Sequence of chain 1.B:
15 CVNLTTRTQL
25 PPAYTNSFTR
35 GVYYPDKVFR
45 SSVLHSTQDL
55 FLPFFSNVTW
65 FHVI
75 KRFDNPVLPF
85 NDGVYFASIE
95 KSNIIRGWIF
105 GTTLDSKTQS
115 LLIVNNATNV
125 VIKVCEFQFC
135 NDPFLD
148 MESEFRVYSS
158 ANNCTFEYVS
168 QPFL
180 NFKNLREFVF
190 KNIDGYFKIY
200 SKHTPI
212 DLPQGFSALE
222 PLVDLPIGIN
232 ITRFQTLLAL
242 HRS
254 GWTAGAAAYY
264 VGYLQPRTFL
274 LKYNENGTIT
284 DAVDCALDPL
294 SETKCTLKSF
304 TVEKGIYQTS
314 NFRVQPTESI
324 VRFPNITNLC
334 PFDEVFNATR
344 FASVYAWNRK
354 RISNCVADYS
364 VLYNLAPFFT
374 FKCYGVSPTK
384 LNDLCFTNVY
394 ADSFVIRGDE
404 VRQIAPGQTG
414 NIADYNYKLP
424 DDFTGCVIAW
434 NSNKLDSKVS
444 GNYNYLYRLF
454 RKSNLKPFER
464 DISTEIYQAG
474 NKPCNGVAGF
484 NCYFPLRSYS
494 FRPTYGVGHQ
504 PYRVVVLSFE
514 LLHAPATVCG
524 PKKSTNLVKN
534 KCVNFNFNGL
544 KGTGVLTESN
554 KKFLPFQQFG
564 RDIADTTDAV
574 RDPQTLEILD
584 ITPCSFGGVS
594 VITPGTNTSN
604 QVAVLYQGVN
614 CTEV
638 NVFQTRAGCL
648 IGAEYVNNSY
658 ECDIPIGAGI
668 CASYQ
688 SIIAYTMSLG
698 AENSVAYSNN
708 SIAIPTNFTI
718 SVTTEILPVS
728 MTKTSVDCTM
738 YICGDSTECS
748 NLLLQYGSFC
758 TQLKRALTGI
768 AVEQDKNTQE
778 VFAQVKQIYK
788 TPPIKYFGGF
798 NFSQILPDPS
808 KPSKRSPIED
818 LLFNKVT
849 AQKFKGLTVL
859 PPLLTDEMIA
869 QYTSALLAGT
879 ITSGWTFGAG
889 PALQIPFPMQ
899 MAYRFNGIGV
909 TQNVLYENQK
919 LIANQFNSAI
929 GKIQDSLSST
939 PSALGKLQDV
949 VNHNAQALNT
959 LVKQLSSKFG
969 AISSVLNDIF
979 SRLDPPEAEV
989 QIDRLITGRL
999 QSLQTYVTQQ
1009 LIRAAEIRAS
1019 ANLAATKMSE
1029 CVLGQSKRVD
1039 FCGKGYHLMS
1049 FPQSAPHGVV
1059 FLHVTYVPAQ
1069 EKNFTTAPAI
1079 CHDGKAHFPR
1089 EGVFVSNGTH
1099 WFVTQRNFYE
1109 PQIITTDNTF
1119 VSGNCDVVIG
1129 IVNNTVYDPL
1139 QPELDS

This small molecule binds to this protein.
Small molecule (SMILES): CC(=O)N[C@H]1[C@H](O[C@H]2[C@H](O)[C@@H](NC(C)=O)CO[C@@H]2CO)O[C@H](CO)[C@@H](O)[C@@H]1O

Binding-site contacts:
Ligand atom C8 contacts residue ASN1131 of chain 1.B at 3.8 Å.
Ligand atom C5 contacts residue ASN1131 of chain 1.B at 3.7 Å.
Ligand atom C7 contacts residue ASN1131 of chain 1.B at 3.5 Å.
Ligand atom C1 contacts residue ASN1131 of chain 1.B at 1.4 Å.
Ligand atom N2 contacts residue ASN1131 of chain 1.B at 2.6 Å (h-bond).
Ligand atom C2 contacts residue ASN1131 of chain 1.B at 2.5 Å.
Ligand atom C3 contacts residue ASN1131 of chain 1.B at 3.8 Å.
Ligand atom C4 contacts residue ASN1131 of chain 1.B at 4.2 Å.
Ligand atom O5 contacts residue ASN1131 of chain 1.B at 2.4 Å (h-bond).